Sequence of chain 2.A:
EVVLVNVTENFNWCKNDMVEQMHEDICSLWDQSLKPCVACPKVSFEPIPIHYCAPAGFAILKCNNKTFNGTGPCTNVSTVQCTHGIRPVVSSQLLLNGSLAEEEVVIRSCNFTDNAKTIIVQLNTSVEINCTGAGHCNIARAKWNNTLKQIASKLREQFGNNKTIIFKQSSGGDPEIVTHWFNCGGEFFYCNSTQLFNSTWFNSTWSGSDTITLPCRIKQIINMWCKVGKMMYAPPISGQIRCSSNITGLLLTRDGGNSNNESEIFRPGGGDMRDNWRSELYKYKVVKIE

This protein binds this small molecule.
Small molecule (SMILES): CC(=O)N[C@@H]1[C@@H](O)[C@H](O)[C@@H](CO)O[C@H]1O

Binding-site contacts:
Ligand atom O4 contacts residue GLN169 of chain 2.A at 3.5 Å (h-bond).
Ligand atom C7 contacts residue ASN143 of chain 2.A at 3.3 Å.
Ligand atom N2 contacts residue GLU122 of chain 2.A at 4.0 Å.
Ligand atom O5 contacts residue GLU122 of chain 2.A at 3.3 Å (salt-bridge).
Ligand atom O6 contacts residue GLU122 of chain 2.A at 4.5 Å.
Ligand atom C1 contacts residue THR144 of chain 2.A at 4.5 Å.
Ligand atom N2 contacts residue ASN143 of chain 2.A at 3.0 Å (h-bond).
Ligand atom C4 contacts residue ASN143 of chain 2.A at 4.3 Å.
Ligand atom C1 contacts residue ASN143 of chain 2.A at 1.4 Å.
Ligand atom C8 contacts residue THR144 of chain 2.A at 4.0 Å.
Ligand atom C6 contacts residue GLU123 of chain 2.A at 4.2 Å.
Ligand atom O6 contacts residue VAL124 of chain 2.A at 2.8 Å (h-bond).
Ligand atom O5 contacts residue GLU123 of chain 2.A at 4.0 Å.
Ligand atom O6 contacts residue LYS173 of chain 2.A at 3.9 Å.
Ligand atom O7 contacts residue ASN143 of chain 2.A at 3.2 Å (h-bond).
Ligand atom C5 contacts residue ASN143 of chain 2.A at 3.6 Å.
Ligand atom C8 contacts residue ASN143 of chain 2.A at 4.4 Å.
Ligand atom C2 contacts residue ASN143 of chain 2.A at 2.6 Å.
Ligand atom C7 contacts residue THR144 of chain 2.A at 4.0 Å.
Ligand atom C2 contacts residue GLU122 of chain 2.A at 3.3 Å.
Ligand atom O5 contacts residue ASN143 of chain 2.A at 2.4 Å (h-bond).
Ligand atom C3 contacts residue ASN143 of chain 2.A at 3.8 Å.
Ligand atom C5 contacts residue VAL124 of chain 2.A at 4.0 Å (hydrophobic).
Ligand atom O7 contacts residue THR144 of chain 2.A at 3.5 Å (h-bond).
Ligand atom O6 contacts residue GLU123 of chain 2.A at 2.9 Å (salt-bridge).
Ligand atom C6 contacts residue VAL124 of chain 2.A at 3.6 Å (hydrophobic).
Ligand atom C1 contacts residue GLU122 of chain 2.A at 3.3 Å.
Ligand atom C5 contacts residue GLU122 of chain 2.A at 4.5 Å.
Ligand atom C4 contacts residue GLN169 of chain 2.A at 3.8 Å.
Ligand atom C5 contacts residue GLN169 of chain 2.A at 3.5 Å.
Ligand atom C6 contacts residue GLN169 of chain 2.A at 4.0 Å.
Ligand atom O5 contacts residue VAL124 of chain 2.A at 3.7 Å.
Ligand atom C3 contacts residue GLN169 of chain 2.A at 3.9 Å.
Ligand atom C1 contacts residue GLN169 of chain 2.A at 4.4 Å.
Ligand atom O5 contacts residue GLN169 of chain 2.A at 4.4 Å.